The small molecule below binds the protein below.
Small molecule (SMILES): CC(=O)N[C@H]1[C@H](O[C@H]2[C@H](O)[C@@H](NC(C)=O)CO[C@@H]2CO)O[C@H](CO)[C@@H](O)[C@@H]1O

Binding-site contacts:
Ligand atom N2 contacts residue ASN390 of chain 1.A at 2.7 Å (h-bond).
Ligand atom C7 contacts residue NAG1 of chain 1.QA at 3.9 Å.
Ligand atom C6 contacts residue NAG1 of chain 1.QA at 3.7 Å.
Ligand atom O5 contacts residue ASN390 of chain 1.A at 2.4 Å (h-bond).
Ligand atom C8 contacts residue NAG1 of chain 1.N at 3.9 Å.
Ligand atom C8 contacts residue NAG1 of chain 1.QA at 3.6 Å.
Ligand atom C3 contacts residue ASN390 of chain 1.A at 3.7 Å.
Ligand atom C6 contacts residue NAG2 of chain 1.N at 3.3 Å.
Ligand atom C4 contacts residue ASN390 of chain 1.A at 4.2 Å.
Ligand atom C1 contacts residue ASN390 of chain 1.A at 1.4 Å.
Ligand atom O5 contacts residue NAG1 of chain 1.N at 4.0 Å.
Ligand atom C1 contacts residue NAG1 of chain 1.N at 3.4 Å.
Ligand atom C5 contacts residue NAG1 of chain 1.N at 3.8 Å.
Ligand atom C5 contacts residue SER392 of chain 1.A at 3.3 Å.
Ligand atom O5 contacts residue SER392 of chain 1.A at 3.1 Å (h-bond).
Ligand atom N2 contacts residue NAG1 of chain 1.N at 3.8 Å.
Ligand atom C7 contacts residue NAG1 of chain 1.N at 3.5 Å.
Ligand atom C6 contacts residue SER392 of chain 1.A at 3.7 Å.
Ligand atom C3 contacts residue NAG1 of chain 1.N at 3.7 Å.
Ligand atom O6 contacts residue NAG2 of chain 1.N at 3.1 Å (h-bond).
Ligand atom C2 contacts residue ASN390 of chain 1.A at 2.4 Å.
Ligand atom C7 contacts residue ASN390 of chain 1.A at 3.8 Å.
Ligand atom C2 contacts residue NAG1 of chain 1.N at 3.9 Å.
Ligand atom C5 contacts residue ASN390 of chain 1.A at 3.7 Å.
Ligand atom O7 contacts residue NAG1 of chain 1.QA at 3.8 Å.
Ligand atom C8 contacts residue ARG422 of chain 1.A at 3.6 Å.
Ligand atom O3 contacts residue NAG1 of chain 1.N at 4.5 Å.
Ligand atom C1 contacts residue SER392 of chain 1.A at 3.5 Å.
Ligand atom C4 contacts residue NAG1 of chain 1.N at 4.3 Å.
Ligand atom O7 contacts residue NAG1 of chain 1.N at 3.0 Å (h-bond).

Sequence of chain 1.A:
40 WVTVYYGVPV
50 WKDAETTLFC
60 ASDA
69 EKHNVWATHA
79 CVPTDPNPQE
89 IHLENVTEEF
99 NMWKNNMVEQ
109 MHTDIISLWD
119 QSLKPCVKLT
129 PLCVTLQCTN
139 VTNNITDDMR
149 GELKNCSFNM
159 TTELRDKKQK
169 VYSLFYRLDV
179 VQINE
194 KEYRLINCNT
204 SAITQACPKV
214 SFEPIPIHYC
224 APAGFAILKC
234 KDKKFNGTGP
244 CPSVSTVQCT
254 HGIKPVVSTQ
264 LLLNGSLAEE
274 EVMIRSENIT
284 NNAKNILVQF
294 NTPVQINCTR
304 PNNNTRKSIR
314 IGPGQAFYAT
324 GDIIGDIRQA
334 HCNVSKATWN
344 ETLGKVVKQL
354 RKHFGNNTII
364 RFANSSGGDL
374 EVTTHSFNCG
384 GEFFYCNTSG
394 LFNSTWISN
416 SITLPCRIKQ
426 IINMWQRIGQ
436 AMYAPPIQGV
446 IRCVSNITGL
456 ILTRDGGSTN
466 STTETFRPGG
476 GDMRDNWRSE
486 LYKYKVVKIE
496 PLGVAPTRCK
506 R